Sequence of chain 1.A:
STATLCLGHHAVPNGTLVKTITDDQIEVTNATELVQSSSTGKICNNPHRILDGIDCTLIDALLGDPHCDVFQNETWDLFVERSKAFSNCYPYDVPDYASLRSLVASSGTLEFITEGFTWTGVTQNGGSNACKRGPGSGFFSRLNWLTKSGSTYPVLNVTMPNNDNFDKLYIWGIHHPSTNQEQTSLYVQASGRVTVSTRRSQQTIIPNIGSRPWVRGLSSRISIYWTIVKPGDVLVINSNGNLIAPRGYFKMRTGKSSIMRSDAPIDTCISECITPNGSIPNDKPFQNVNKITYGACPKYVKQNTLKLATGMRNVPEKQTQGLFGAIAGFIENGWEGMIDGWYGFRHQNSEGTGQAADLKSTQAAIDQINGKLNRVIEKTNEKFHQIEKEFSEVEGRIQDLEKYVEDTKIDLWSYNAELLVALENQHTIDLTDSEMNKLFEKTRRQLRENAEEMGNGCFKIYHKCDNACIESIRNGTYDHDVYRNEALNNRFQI

This protein binds this small molecule.
Small molecule (SMILES): CC(=O)N[C@@H]1[C@@H](O)[C@H](O)[C@@H](CO)O[C@H]1O

Binding-site contacts:
Ligand atom C4 contacts residue ASN14 of chain 1.A at 4.1 Å.
Ligand atom C2 contacts residue ASN14 of chain 1.A at 2.5 Å.
Ligand atom C6 contacts residue ASN14 of chain 1.A at 3.0 Å.
Ligand atom N2 contacts residue ASN14 of chain 1.A at 3.1 Å (h-bond).
Ligand atom C7 contacts residue ASN14 of chain 1.A at 4.2 Å.
Ligand atom C5 contacts residue ASN14 of chain 1.A at 3.5 Å.
Ligand atom C3 contacts residue ASN14 of chain 1.A at 3.8 Å.
Ligand atom C1 contacts residue ASN14 of chain 1.A at 1.5 Å.
Ligand atom O6 contacts residue ASN14 of chain 1.A at 2.6 Å (h-bond).
Ligand atom O5 contacts residue ASN14 of chain 1.A at 2.4 Å (h-bond).